Binding-site contacts:
Ligand atom C4 contacts residue PRO15 of chain 2.A at 4.0 Å (hydrophobic).
Ligand atom C4 contacts residue GLN177 of chain 2.B at 4.0 Å.
Ligand atom C3 contacts residue PRO15 of chain 2.A at 3.7 Å (hydrophobic).
Ligand atom C5 contacts residue GLN177 of chain 2.B at 4.0 Å.
Ligand atom C4 contacts residue GLY14 of chain 2.A at 3.8 Å.
Ligand atom C4 contacts residue ARG157 of chain 2.B at 3.4 Å.
Ligand atom C7 contacts residue TRP149 of chain 2.B at 3.0 Å (hydrophobic).
Ligand atom C4 contacts residue FE1 of chain 2.M at 3.4 Å.
Ligand atom O3 contacts residue TYR147 of chain 2.B at 2.5 Å (h-bond).
Ligand atom O3 contacts residue TYR108 of chain 2.B at 3.2 Å (h-bond).
Ligand atom C3 contacts residue FE1 of chain 2.M at 2.8 Å.
Ligand atom O1 contacts residue TRP149 of chain 2.B at 3.5 Å.
Ligand atom C3 contacts residue HIS162 of chain 2.B at 3.9 Å.
Ligand atom C5 contacts residue THR12 of chain 2.A at 3.9 Å.
Ligand atom C1 contacts residue ARG157 of chain 2.B at 4.1 Å.
Ligand atom C4 contacts residue HIS162 of chain 2.B at 3.4 Å.
Ligand atom C1 contacts residue TYR147 of chain 2.B at 3.8 Å (hydrophobic).
Ligand atom O2 contacts residue TRP149 of chain 2.B at 3.5 Å.
Ligand atom O3 contacts residue HIS160 of chain 2.B at 4.0 Å.
Ligand atom C2 contacts residue PRO15 of chain 2.A at 3.6 Å (hydrophobic).
Ligand atom C6 contacts residue ARG157 of chain 2.B at 3.9 Å.
Ligand atom C5 contacts residue PRO15 of chain 2.A at 4.2 Å (hydrophobic).
Ligand atom C6 contacts residue PRO15 of chain 2.A at 4.0 Å (hydrophobic).
Ligand atom C5 contacts residue ILE191 of chain 2.B at 3.5 Å (hydrophobic).
Ligand atom C8 contacts residue TRP149 of chain 2.B at 3.3 Å (hydrophobic).
Ligand atom C2 contacts residue FE1 of chain 2.M at 3.8 Å.
Ligand atom O1 contacts residue PRO15 of chain 2.A at 3.8 Å.
Ligand atom C3 contacts residue TYR147 of chain 2.B at 2.6 Å (hydrophobic).
Ligand atom C2 contacts residue TYR147 of chain 2.B at 2.8 Å (hydrophobic).
Ligand atom C8 contacts residue PRO15 of chain 2.A at 3.7 Å (hydrophobic).
Ligand atom C1 contacts residue PRO15 of chain 2.A at 3.8 Å (hydrophobic).
Ligand atom O3 contacts residue HIS162 of chain 2.B at 3.1 Å (h-bond).
Ligand atom O3 contacts residue TYR16 of chain 2.A at 3.9 Å.
Ligand atom C5 contacts residue ARG157 of chain 2.B at 3.3 Å.
Ligand atom C5 contacts residue GLY14 of chain 2.A at 4.0 Å.
Ligand atom C4 contacts residue TYR147 of chain 2.B at 3.6 Å (hydrophobic).
Ligand atom C3 contacts residue ARG157 of chain 2.B at 4.1 Å.
Ligand atom O2 contacts residue PRO15 of chain 2.A at 3.7 Å.
Ligand atom O3 contacts residue FE1 of chain 2.M at 2.0 Å.
Ligand atom C6 contacts residue ILE191 of chain 2.B at 3.3 Å (hydrophobic).

The protein below binds the small molecule below.
Small molecule (SMILES): O=C(O)Cc1cccc(O)c1

Sequence of chain 2.B:
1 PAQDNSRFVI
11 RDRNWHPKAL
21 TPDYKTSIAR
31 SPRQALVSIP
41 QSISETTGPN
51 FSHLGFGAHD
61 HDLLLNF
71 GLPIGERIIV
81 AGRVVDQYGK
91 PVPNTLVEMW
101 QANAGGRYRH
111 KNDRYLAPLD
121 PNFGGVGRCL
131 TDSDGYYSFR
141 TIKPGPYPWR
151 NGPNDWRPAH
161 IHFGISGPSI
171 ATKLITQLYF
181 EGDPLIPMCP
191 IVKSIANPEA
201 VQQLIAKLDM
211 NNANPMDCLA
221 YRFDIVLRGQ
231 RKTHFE

Sequence of chain 2.A:
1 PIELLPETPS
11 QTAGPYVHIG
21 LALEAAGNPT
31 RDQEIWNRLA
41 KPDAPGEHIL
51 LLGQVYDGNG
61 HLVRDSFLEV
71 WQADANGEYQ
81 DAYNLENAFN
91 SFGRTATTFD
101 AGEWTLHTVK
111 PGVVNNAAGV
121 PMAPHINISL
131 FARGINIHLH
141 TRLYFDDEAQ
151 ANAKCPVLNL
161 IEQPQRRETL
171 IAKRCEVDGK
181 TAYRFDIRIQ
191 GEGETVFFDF